Binding-site contacts:
Ligand atom C6 contacts residue HIS133 of chain 1.A at 4.0 Å.
Ligand atom C4 contacts residue HIS133 of chain 1.A at 3.0 Å.
Ligand atom S5' contacts residue GLY130 of chain 1.A at 4.5 Å.
Ligand atom O3' contacts residue LEU49 of chain 1.B at 3.6 Å.
Ligand atom CS contacts residue PHE41 of chain 1.B at 4.3 Å (hydrophobic).
Ligand atom O3' contacts residue SER48 of chain 1.B at 3.9 Å.
Ligand atom C4' contacts residue MET45 of chain 1.B at 4.5 Å (hydrophobic).
Ligand atom C1' contacts residue LEU138 of chain 1.A at 3.7 Å (hydrophobic).
Ligand atom C5 contacts residue HIS133 of chain 1.A at 3.4 Å.
Ligand atom C6 contacts residue LEU346 of chain 1.A at 4.1 Å (hydrophobic).
Ligand atom N1 contacts residue LEU346 of chain 1.A at 3.7 Å.
Ligand atom C4' contacts residue HIS133 of chain 1.A at 4.2 Å.
Ligand atom O3' contacts residue MET45 of chain 1.B at 3.5 Å (h-bond).
Ligand atom N1 contacts residue ALA345 of chain 1.A at 4.0 Å.
Ligand atom C2 contacts residue LEU346 of chain 1.A at 4.3 Å (hydrophobic).
Ligand atom O2' contacts residue LEU49 of chain 1.B at 4.1 Å.
Ligand atom C4 contacts residue LEU138 of chain 1.A at 3.8 Å (hydrophobic).
Ligand atom N7 contacts residue HIS133 of chain 1.A at 3.4 Å (h-bond).
Ligand atom N3 contacts residue LEU138 of chain 1.A at 3.0 Å.
Ligand atom C5' contacts residue ARG197 of chain 1.A at 4.2 Å.
Ligand atom CS contacts residue MET45 of chain 1.B at 3.5 Å (hydrophobic).
Ligand atom C4' contacts residue SER48 of chain 1.B at 4.5 Å.
Ligand atom O4' contacts residue HIS133 of chain 1.A at 3.1 Å (h-bond).
Ligand atom C2 contacts residue ALA345 of chain 1.A at 3.5 Å (hydrophobic).
Ligand atom C3' contacts residue MET45 of chain 1.B at 4.0 Å (hydrophobic).
Ligand atom C1' contacts residue HIS133 of chain 1.A at 3.5 Å.
Ligand atom N9 contacts residue LEU138 of chain 1.A at 4.2 Å.
Ligand atom C2 contacts residue HIS133 of chain 1.A at 4.3 Å.
Ligand atom O3' contacts residue THR338 of chain 1.A at 4.3 Å.
Ligand atom N1 contacts residue HIS133 of chain 1.A at 4.3 Å.
Ligand atom O4' contacts residue LEU138 of chain 1.A at 3.7 Å.
Ligand atom CS contacts residue VAL44 of chain 1.B at 3.9 Å (hydrophobic).
Ligand atom C8 contacts residue HIS133 of chain 1.A at 3.2 Å.
Ligand atom N6 contacts residue LEU346 of chain 1.A at 4.2 Å.
Ligand atom N9 contacts residue HIS133 of chain 1.A at 3.0 Å (h-bond).
Ligand atom N3 contacts residue HIS133 of chain 1.A at 3.7 Å.
Ligand atom O2' contacts residue CYS341 of chain 1.A at 3.8 Å.
Ligand atom N6 contacts residue PHE176 of chain 1.A at 4.3 Å.
Ligand atom C2 contacts residue LEU138 of chain 1.A at 3.7 Å (hydrophobic).
Ligand atom O2' contacts residue THR338 of chain 1.A at 3.9 Å.

Sequence of chain 1.B:
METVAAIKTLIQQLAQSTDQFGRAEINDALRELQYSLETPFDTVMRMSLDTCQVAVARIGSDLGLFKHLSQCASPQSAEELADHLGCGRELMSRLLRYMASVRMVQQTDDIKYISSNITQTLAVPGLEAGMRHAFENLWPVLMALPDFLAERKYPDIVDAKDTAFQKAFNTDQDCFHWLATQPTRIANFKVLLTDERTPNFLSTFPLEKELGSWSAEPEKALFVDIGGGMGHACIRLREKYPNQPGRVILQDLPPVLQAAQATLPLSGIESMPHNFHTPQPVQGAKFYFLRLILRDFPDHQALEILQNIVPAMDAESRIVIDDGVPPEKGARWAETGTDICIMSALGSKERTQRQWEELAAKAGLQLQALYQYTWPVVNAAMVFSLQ

Sequence of chain 1.A:
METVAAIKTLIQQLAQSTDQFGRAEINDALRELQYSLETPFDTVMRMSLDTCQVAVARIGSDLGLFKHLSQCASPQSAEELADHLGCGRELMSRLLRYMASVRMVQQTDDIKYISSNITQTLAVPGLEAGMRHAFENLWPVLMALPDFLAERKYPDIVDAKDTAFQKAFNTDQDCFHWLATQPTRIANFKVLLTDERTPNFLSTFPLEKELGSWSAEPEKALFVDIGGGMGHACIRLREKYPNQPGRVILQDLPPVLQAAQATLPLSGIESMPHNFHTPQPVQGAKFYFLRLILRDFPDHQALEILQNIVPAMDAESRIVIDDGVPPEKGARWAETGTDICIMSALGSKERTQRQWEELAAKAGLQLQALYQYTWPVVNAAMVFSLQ

This protein binds this small molecule.
Small molecule (SMILES): CSC[C@H]1O[C@@H](n2cnc3c(N)ncnc32)[C@H](O)[C@@H]1O